A protein and the small-molecule ligand that binds it are described below.
Small molecule (SMILES): CC(=O)N[C@H]1[C@H](O[C@H]2[C@H](O)[C@@H](NC(C)=O)CO[C@@H]2CO)O[C@H](CO)[C@@H](O)[C@@H]1O

Sequence of chain 1.B:
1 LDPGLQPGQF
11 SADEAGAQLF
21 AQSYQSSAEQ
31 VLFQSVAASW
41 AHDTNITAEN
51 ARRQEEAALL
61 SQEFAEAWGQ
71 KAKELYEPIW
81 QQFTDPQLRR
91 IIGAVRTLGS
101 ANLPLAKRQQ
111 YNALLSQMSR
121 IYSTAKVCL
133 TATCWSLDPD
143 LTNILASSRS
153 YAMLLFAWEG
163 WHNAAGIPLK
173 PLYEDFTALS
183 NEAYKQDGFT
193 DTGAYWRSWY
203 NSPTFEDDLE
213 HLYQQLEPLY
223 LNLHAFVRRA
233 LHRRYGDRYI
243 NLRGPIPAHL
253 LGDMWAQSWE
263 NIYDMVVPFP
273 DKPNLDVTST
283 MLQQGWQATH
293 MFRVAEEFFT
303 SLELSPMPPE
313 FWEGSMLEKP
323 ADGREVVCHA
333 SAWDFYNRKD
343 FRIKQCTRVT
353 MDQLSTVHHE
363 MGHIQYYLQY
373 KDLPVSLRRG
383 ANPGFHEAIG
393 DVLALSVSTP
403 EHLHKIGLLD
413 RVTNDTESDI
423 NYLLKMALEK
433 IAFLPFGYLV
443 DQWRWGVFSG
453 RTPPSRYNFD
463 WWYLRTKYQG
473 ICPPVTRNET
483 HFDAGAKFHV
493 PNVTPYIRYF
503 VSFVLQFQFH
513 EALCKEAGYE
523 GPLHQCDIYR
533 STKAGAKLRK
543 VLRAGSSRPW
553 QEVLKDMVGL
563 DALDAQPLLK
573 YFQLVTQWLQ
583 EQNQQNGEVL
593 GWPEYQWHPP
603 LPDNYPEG

Binding-site contacts:
Ligand atom O6 contacts residue THR47 of chain 1.B at 2.9 Å (h-bond).
Ligand atom C6 contacts residue THR47 of chain 1.B at 4.2 Å.
Ligand atom C8 contacts residue ARG326 of chain 1.B at 3.6 Å.
Ligand atom C5 contacts residue ASN45 of chain 1.B at 3.6 Å.
Ligand atom C4 contacts residue ASN45 of chain 1.B at 4.2 Å.
Ligand atom N2 contacts residue ASN45 of chain 1.B at 3.0 Å (h-bond).
Ligand atom C1 contacts residue ASN45 of chain 1.B at 1.4 Å.
Ligand atom C2 contacts residue ASN45 of chain 1.B at 2.4 Å.
Ligand atom C6 contacts residue ASN50 of chain 1.B at 3.7 Å.
Ligand atom C6 contacts residue ARG53 of chain 1.B at 4.1 Å.
Ligand atom O5 contacts residue ASN45 of chain 1.B at 2.3 Å (h-bond).
Ligand atom C8 contacts residue GLU49 of chain 1.B at 4.3 Å.
Ligand atom C7 contacts residue ASN45 of chain 1.B at 3.5 Å.
Ligand atom O6 contacts residue ASN50 of chain 1.B at 3.8 Å.
Ligand atom C8 contacts residue ASP324 of chain 1.B at 3.9 Å.
Ligand atom O7 contacts residue ASN45 of chain 1.B at 3.7 Å.
Ligand atom O5 contacts residue THR47 of chain 1.B at 4.4 Å.
Ligand atom C1 contacts residue ASN50 of chain 1.B at 3.8 Å.
Ligand atom O6 contacts residue GLU49 of chain 1.B at 3.5 Å.
Ligand atom O5 contacts residue ASN50 of chain 1.B at 3.0 Å (h-bond).
Ligand atom C6 contacts residue GLU49 of chain 1.B at 4.5 Å.
Ligand atom C5 contacts residue ASN50 of chain 1.B at 4.1 Å.
Ligand atom C3 contacts residue ASN45 of chain 1.B at 3.8 Å.
Ligand atom C7 contacts residue ARG326 of chain 1.B at 4.5 Å.